Sequence of chain 3.A:
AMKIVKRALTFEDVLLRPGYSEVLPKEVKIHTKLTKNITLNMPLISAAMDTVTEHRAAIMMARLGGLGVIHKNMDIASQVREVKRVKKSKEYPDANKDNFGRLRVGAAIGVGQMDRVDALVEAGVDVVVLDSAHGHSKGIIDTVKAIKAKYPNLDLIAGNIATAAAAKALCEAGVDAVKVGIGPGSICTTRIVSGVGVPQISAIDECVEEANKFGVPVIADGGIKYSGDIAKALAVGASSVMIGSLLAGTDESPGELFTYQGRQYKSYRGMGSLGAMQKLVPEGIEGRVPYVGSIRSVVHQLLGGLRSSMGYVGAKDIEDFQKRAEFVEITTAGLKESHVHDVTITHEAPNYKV

Binding-site contacts:
Ligand atom C21 contacts residue TYR361 of chain 1.A at 4.0 Å (hydrophobic).
Ligand atom O1 contacts residue PRO48 of chain 1.A at 4.0 Å.
Ligand atom C8 contacts residue GLU332 of chain 3.A at 3.7 Å.
Ligand atom C8 contacts residue IMP1 of chain 3.D at 3.6 Å.
Ligand atom C13 contacts residue VAL330 of chain 3.A at 3.5 Å (hydrophobic).
Ligand atom CL contacts residue HIS168 of chain 3.A at 4.0 Å.
Ligand atom C18 contacts residue ALA167 of chain 3.A at 4.0 Å (hydrophobic).
Ligand atom O1 contacts residue LEU47 of chain 1.A at 3.9 Å.
Ligand atom C8 contacts residue TYR361 of chain 1.A at 3.9 Å (hydrophobic).
Ligand atom C21 contacts residue SER357 of chain 1.A at 3.7 Å.
Ligand atom C9 contacts residue IMP1 of chain 3.D at 3.5 Å.
Ligand atom C4 contacts residue GLY306 of chain 3.A at 4.0 Å.
Ligand atom CL contacts residue PRO48 of chain 1.A at 3.9 Å.
Ligand atom C2 contacts residue GLY306 of chain 3.A at 3.8 Å.
Ligand atom C8 contacts residue THR224 of chain 3.A at 3.6 Å.
Ligand atom N4 contacts residue ALA167 of chain 3.A at 3.8 Å.
Ligand atom C21 contacts residue PRO48 of chain 1.A at 3.8 Å (hydrophobic).
Ligand atom CL contacts residue GLY360 of chain 1.A at 3.7 Å.
Ligand atom C28 contacts residue SER166 of chain 3.A at 3.6 Å.
Ligand atom N3 contacts residue GLU332 of chain 3.A at 3.0 Å (salt-bridge).
Ligand atom O25 contacts residue SER166 of chain 3.A at 3.5 Å (h-bond).
Ligand atom C24 contacts residue SER166 of chain 3.A at 4.0 Å.
Ligand atom C13 contacts residue GLU332 of chain 3.A at 3.7 Å.
Ligand atom C10 contacts residue GLU332 of chain 3.A at 3.5 Å.
Ligand atom CL contacts residue VAL46 of chain 1.A at 3.9 Å.
Ligand atom C20 contacts residue PRO48 of chain 1.A at 3.7 Å (hydrophobic).
Ligand atom C7 contacts residue IMP1 of chain 3.D at 3.6 Å.
Ligand atom C22 contacts residue SER357 of chain 1.A at 3.6 Å.
Ligand atom C8 contacts residue ALA167 of chain 3.A at 3.6 Å (hydrophobic).
Ligand atom C22 contacts residue TYR361 of chain 1.A at 3.6 Å (hydrophobic).
Ligand atom C8 contacts residue EDO1 of chain 3.J at 3.6 Å.
Ligand atom C10 contacts residue ALA167 of chain 3.A at 4.0 Å (hydrophobic).
Ligand atom N4 contacts residue GLU332 of chain 3.A at 3.0 Å (salt-bridge).
Ligand atom C3 contacts residue GLY306 of chain 3.A at 3.7 Å.
Ligand atom C17 contacts residue GLU332 of chain 3.A at 4.0 Å.
Ligand atom C13 contacts residue GLY306 of chain 3.A at 3.9 Å.
Ligand atom C3 contacts residue MET305 of chain 3.A at 3.8 Å (hydrophobic).
Ligand atom C7 contacts residue ALA167 of chain 3.A at 3.8 Å (hydrophobic).
Ligand atom C19 contacts residue PRO48 of chain 1.A at 3.8 Å (hydrophobic).
Ligand atom C17 contacts residue ALA167 of chain 3.A at 3.8 Å (hydrophobic).

The protein below binds the small molecule below.
Small molecule (SMILES): C=C(C)c1cccc(C(C)(C)NC(=O)Nc2ccc(Cl)c(OCC(=O)O)c2)c1

Sequence of chain 1.A:
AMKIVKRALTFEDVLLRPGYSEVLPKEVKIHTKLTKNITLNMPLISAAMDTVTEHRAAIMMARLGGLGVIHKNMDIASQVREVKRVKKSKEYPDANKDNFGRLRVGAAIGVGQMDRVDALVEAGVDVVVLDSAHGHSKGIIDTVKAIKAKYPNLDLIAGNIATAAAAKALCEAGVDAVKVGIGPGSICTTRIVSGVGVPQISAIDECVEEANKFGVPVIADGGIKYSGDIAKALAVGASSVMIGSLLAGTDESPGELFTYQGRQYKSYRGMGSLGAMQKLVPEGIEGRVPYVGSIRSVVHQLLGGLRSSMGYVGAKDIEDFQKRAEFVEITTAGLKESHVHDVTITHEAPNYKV